Sequence of chain 2.A:
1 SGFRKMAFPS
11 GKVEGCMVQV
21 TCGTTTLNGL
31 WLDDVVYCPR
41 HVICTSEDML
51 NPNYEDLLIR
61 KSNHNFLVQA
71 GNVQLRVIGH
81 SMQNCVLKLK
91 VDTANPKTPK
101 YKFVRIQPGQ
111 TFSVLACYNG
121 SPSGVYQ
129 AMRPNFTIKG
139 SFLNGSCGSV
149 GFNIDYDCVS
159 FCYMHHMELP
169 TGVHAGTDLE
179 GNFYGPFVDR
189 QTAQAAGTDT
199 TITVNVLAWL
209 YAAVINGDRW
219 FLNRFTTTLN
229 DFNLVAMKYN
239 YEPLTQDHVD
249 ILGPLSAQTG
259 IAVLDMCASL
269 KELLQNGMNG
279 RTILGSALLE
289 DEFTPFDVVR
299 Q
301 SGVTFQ

A protein and the small-molecule ligand that binds it are described below.
Small molecule (SMILES): CC(C)C[C@H](NC(=O)[C@@H](NC(=O)OCc1ccccc1)C(C)C)C(=O)N[C@H](CO)C[C@@H]1CCNC1=O

Sequence of chain 1.A:
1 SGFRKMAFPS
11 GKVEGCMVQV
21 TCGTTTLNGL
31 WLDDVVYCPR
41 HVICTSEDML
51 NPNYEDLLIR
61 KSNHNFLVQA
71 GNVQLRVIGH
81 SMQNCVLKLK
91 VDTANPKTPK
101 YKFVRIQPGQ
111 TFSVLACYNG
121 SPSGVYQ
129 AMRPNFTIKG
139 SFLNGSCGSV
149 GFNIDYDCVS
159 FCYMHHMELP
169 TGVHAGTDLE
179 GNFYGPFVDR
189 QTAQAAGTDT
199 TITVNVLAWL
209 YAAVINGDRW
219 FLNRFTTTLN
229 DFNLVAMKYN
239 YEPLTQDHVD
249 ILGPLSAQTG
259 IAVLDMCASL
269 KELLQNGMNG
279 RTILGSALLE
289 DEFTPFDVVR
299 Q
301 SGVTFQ

Binding-site contacts:
Ligand atom C24 contacts residue GLU166 of chain 2.A at 3.6 Å.
Ligand atom O26 contacts residue PHE140 of chain 2.A at 3.6 Å.
Ligand atom O8 contacts residue MET165 of chain 2.A at 3.6 Å.
Ligand atom O9 contacts residue CYS145 of chain 2.A at 2.4 Å (h-bond).
Ligand atom C17 contacts residue CYS145 of chain 2.A at 2.7 Å (hydrophobic).
Ligand atom C3 contacts residue ALA191 of chain 2.A at 3.2 Å (hydrophobic).
Ligand atom C4 contacts residue ALA191 of chain 2.A at 3.8 Å (hydrophobic).
Ligand atom C15 contacts residue HIS164 of chain 2.A at 3.8 Å.
Ligand atom C7 contacts residue THR190 of chain 2.A at 2.8 Å.
Ligand atom C6 contacts residue PRO168 of chain 2.A at 3.5 Å (hydrophobic).
Ligand atom O9 contacts residue GLY143 of chain 2.A at 3.5 Å (h-bond).
Ligand atom O29 contacts residue GLN189 of chain 2.A at 3.1 Å.
Ligand atom C37 contacts residue MET49 of chain 2.A at 3.6 Å (hydrophobic).
Ligand atom C9 contacts residue MET165 of chain 2.A at 3.8 Å (hydrophobic).
Ligand atom N16 contacts residue CYS145 of chain 2.A at 3.1 Å (h-bond).
Ligand atom C8 contacts residue HIS41 of chain 2.A at 3.6 Å.
Ligand atom C21 contacts residue ASN142 of chain 2.A at 3.2 Å.
Ligand atom O33 contacts residue MET165 of chain 2.A at 3.2 Å.
Ligand atom N23 contacts residue PHE140 of chain 2.A at 3.3 Å (h-bond).
Ligand atom C36 contacts residue ASP187 of chain 2.A at 3.8 Å.
Ligand atom C9 contacts residue GLU166 of chain 2.A at 3.5 Å.
Ligand atom O29 contacts residue ARG188 of chain 2.A at 3.7 Å.
Ligand atom C3 contacts residue THR190 of chain 2.A at 3.2 Å.
Ligand atom O26 contacts residue GLU166 of chain 2.A at 3.5 Å.
Ligand atom N10 contacts residue GLU166 of chain 2.A at 2.7 Å (salt-bridge).
Ligand atom C19 contacts residue CYS145 of chain 2.A at 3.1 Å (hydrophobic).
Ligand atom C8 contacts residue CYS145 of chain 2.A at 1.8 Å (hydrophobic).
Ligand atom O9 contacts residue SER144 of chain 2.A at 3.5 Å (h-bond).
Ligand atom O26 contacts residue HIS163 of chain 2.A at 2.7 Å (h-bond).
Ligand atom C4 contacts residue THR190 of chain 2.A at 3.4 Å.
Ligand atom N16 contacts residue HIS164 of chain 2.A at 3.0 Å (h-bond).
Ligand atom C5 contacts residue PRO168 of chain 2.A at 3.4 Å (hydrophobic).
Ligand atom C11 contacts residue GLU166 of chain 2.A at 3.7 Å.
Ligand atom C30 contacts residue GLU166 of chain 2.A at 3.8 Å.
Ligand atom C22 contacts residue ASN142 of chain 2.A at 3.4 Å.
Ligand atom O33 contacts residue GLU166 of chain 2.A at 2.8 Å (salt-bridge).
Ligand atom C36 contacts residue MET165 of chain 2.A at 3.5 Å (hydrophobic).
Ligand atom O8 contacts residue GLU166 of chain 2.A at 3.3 Å (salt-bridge).
Ligand atom C14 contacts residue HIS164 of chain 2.A at 3.6 Å.
Ligand atom N23 contacts residue GLU166 of chain 2.A at 3.1 Å (salt-bridge).